This protein binds this small molecule.
Small molecule (SMILES): CC(C)C[C@@H](C=O)NC(=O)[C@@H](NC(=O)[C@@H]1CCCN1)[C@@H](C)O

Sequence of chain 1.E:
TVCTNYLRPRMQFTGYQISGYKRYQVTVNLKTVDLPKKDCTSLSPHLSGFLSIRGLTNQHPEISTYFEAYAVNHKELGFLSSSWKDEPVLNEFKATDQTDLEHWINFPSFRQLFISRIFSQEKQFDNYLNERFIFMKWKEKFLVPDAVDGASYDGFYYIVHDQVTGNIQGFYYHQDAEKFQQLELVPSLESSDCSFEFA

Binding-site contacts:
Ligand atom N contacts residue TYR316 of chain 1.E at 3.8 Å.
Ligand atom C contacts residue SER311 of chain 1.E at 3.8 Å.
Ligand atom CG2 contacts residue ALA336 of chain 1.E at 4.4 Å (hydrophobic).
Ligand atom CD1 contacts residue TYR140 of chain 1.E at 4.5 Å (hydrophobic).
Ligand atom N contacts residue SER311 of chain 1.E at 3.2 Å (h-bond).
Ligand atom CG contacts residue ILE169 of chain 1.E at 3.9 Å (hydrophobic).
Ligand atom OG1 contacts residue TYR331 of chain 1.E at 3.1 Å.
Ligand atom CG2 contacts residue GLN340 of chain 1.E at 3.7 Å.
Ligand atom CD contacts residue GLU294 of chain 1.E at 3.0 Å.
Ligand atom N contacts residue GLU294 of chain 1.E at 3.5 Å (salt-bridge).
Ligand atom CB contacts residue TYR331 of chain 1.E at 4.4 Å (hydrophobic).
Ligand atom CB contacts residue GLN340 of chain 1.E at 4.3 Å.
Ligand atom C contacts residue GLN133 of chain 1.E at 4.4 Å.
Ligand atom OG1 contacts residue GLN340 of chain 1.E at 3.6 Å.
Ligand atom O contacts residue GLN133 of chain 1.E at 3.2 Å (h-bond).
Ligand atom O contacts residue ALA310 of chain 1.E at 3.3 Å.
Ligand atom CD1 contacts residue THR173 of chain 1.E at 3.8 Å.
Ligand atom N contacts residue SER311 of chain 1.E at 4.2 Å.
Ligand atom C contacts residue SER311 of chain 1.E at 4.5 Å.
Ligand atom CA contacts residue SER311 of chain 1.E at 3.6 Å.
Ligand atom O contacts residue SER311 of chain 1.E at 3.6 Å (h-bond).
Ligand atom CG contacts residue TYR316 of chain 1.E at 4.4 Å (hydrophobic).
Ligand atom CG contacts residue THR173 of chain 1.E at 4.0 Å.
Ligand atom O contacts residue GLY309 of chain 1.E at 4.3 Å.
Ligand atom OG1 contacts residue SER311 of chain 1.E at 4.5 Å.
Ligand atom CB contacts residue SER311 of chain 1.E at 4.2 Å.
Ligand atom CB contacts residue ILE169 of chain 1.E at 3.6 Å (hydrophobic).
Ligand atom N contacts residue TYR331 of chain 1.E at 3.7 Å.
Ligand atom CG contacts residue GLU294 of chain 1.E at 4.1 Å.
Ligand atom CD contacts residue TYR316 of chain 1.E at 3.5 Å (hydrophobic).
Ligand atom CA contacts residue SER311 of chain 1.E at 4.1 Å.